Sequence of chain 1.A:
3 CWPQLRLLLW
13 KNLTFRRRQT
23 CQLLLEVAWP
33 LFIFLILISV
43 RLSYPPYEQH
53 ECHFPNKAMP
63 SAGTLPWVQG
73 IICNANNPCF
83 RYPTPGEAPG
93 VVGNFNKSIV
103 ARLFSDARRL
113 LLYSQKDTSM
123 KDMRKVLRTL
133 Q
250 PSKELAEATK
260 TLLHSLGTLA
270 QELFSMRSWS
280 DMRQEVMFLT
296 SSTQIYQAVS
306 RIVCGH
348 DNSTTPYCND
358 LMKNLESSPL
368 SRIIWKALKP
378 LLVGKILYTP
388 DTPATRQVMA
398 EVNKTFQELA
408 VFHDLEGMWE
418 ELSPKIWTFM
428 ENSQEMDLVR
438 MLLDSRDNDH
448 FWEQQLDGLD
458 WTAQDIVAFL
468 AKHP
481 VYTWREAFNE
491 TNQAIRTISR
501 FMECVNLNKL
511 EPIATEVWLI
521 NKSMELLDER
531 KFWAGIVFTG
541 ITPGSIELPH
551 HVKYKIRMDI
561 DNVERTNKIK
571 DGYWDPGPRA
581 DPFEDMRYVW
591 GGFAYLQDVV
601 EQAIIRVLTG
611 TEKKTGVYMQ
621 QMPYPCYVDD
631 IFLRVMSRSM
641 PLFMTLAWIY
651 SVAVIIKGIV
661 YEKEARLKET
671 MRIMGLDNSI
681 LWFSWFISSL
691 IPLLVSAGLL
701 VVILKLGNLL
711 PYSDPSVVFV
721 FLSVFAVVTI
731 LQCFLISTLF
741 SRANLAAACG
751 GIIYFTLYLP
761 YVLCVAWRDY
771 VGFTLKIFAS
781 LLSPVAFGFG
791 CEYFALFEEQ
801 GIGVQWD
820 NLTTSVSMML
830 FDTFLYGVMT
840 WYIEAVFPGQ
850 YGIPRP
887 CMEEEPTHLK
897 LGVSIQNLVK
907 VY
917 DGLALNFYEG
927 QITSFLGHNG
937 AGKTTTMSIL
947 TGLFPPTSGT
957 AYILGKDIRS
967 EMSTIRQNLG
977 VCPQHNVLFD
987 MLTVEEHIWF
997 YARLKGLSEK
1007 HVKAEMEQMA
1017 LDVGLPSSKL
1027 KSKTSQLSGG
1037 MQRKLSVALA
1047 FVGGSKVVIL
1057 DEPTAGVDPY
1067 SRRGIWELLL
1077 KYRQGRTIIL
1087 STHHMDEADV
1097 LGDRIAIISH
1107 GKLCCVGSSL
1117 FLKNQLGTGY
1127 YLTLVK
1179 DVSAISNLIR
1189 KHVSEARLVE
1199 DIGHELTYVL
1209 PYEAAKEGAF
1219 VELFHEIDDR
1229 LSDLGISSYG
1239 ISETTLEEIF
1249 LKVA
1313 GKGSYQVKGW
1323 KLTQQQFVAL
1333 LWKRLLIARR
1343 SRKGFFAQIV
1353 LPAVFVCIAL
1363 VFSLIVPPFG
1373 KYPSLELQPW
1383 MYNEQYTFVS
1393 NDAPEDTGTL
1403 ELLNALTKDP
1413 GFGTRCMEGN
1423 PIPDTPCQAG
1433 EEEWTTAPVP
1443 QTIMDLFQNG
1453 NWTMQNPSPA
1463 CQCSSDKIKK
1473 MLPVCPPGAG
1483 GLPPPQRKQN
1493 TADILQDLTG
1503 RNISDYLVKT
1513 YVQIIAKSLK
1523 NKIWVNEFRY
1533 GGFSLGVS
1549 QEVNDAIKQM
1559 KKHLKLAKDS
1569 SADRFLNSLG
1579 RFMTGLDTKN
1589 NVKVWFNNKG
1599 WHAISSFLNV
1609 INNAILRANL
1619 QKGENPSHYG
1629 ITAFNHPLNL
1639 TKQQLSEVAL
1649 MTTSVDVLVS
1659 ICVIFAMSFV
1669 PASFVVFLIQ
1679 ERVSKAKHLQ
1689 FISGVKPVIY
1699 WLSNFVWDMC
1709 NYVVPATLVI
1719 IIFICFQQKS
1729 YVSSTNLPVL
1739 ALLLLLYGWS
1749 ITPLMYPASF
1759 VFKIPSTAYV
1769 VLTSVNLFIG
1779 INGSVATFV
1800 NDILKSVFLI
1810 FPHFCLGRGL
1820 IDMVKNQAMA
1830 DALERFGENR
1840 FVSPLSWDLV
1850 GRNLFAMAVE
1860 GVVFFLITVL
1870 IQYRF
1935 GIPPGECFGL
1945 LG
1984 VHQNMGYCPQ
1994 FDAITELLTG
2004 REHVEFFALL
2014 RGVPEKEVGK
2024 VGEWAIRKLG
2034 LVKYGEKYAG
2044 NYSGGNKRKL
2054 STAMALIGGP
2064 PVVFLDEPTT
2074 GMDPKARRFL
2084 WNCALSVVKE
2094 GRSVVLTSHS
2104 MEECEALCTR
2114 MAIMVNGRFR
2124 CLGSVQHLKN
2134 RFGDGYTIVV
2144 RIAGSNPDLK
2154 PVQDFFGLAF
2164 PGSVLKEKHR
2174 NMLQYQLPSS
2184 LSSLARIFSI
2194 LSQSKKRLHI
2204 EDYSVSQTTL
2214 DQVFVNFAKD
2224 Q

This protein binds this small molecule.
Small molecule (SMILES): CC(=O)N[C@H]1[C@H](O[C@H]2[C@H](O)[C@@H](NC(C)=O)CO[C@@H]2CO)O[C@H](CO)[C@@H](O[C@@H]2O[C@H](CO[C@@H]3O[C@H](CO)[C@@H](O)[C@H](O)[C@@H]3O)[C@@H](O)[C@H](O[C@@H]3O[C@H](CO)[C@@H](O)[C@H](O)[C@@H]3O)[C@@H]2O)[C@@H]1O

Binding-site contacts:
Ligand atom C1 contacts residue MET1456 of chain 1.A at 4.2 Å (hydrophobic).
Ligand atom C1 contacts residue SER1506 of chain 1.A at 4.3 Å.
Ligand atom C5 contacts residue PRO85 of chain 1.A at 3.9 Å (hydrophobic).
Ligand atom C2 contacts residue MET1456 of chain 1.A at 4.0 Å (hydrophobic).
Ligand atom O5 contacts residue ASN1458 of chain 1.A at 4.3 Å.
Ligand atom C8 contacts residue PRO91 of chain 1.A at 4.3 Å (hydrophobic).
Ligand atom O3 contacts residue GLN1457 of chain 1.A at 4.3 Å.
Ligand atom O6 contacts residue PRO1459 of chain 1.A at 4.3 Å.
Ligand atom C7 contacts residue ASN1504 of chain 1.A at 3.9 Å.
Ligand atom C6 contacts residue PRO85 of chain 1.A at 3.9 Å (hydrophobic).
Ligand atom C8 contacts residue MET1456 of chain 1.A at 3.7 Å (hydrophobic).
Ligand atom C1 contacts residue ASP1507 of chain 1.A at 4.2 Å.
Ligand atom C8 contacts residue ASN1458 of chain 1.A at 4.0 Å.
Ligand atom C3 contacts residue PRO85 of chain 1.A at 4.2 Å (hydrophobic).
Ligand atom O5 contacts residue PRO1459 of chain 1.A at 4.0 Å.
Ligand atom O6 contacts residue ASN1458 of chain 1.A at 4.5 Å.
Ligand atom O4 contacts residue PRO85 of chain 1.A at 3.4 Å.
Ligand atom C1 contacts residue ASN1504 of chain 1.A at 1.4 Å.
Ligand atom C4 contacts residue ASN1504 of chain 1.A at 4.2 Å.
Ligand atom C6 contacts residue TYR84 of chain 1.A at 3.2 Å (hydrophobic).
Ligand atom O3 contacts residue TYR84 of chain 1.A at 3.8 Å.
Ligand atom N2 contacts residue ASN1504 of chain 1.A at 2.9 Å (h-bond).
Ligand atom C2 contacts residue PRO85 of chain 1.A at 4.5 Å (hydrophobic).
Ligand atom O7 contacts residue ASN1504 of chain 1.A at 4.5 Å.
Ligand atom O7 contacts residue MET1456 of chain 1.A at 3.6 Å.
Ligand atom O5 contacts residue TYR84 of chain 1.A at 4.2 Å.
Ligand atom C7 contacts residue MET1456 of chain 1.A at 3.7 Å (hydrophobic).
Ligand atom C3 contacts residue ASN1504 of chain 1.A at 3.8 Å.
Ligand atom N2 contacts residue MET1456 of chain 1.A at 4.2 Å.
Ligand atom O7 contacts residue GLN1457 of chain 1.A at 3.5 Å.
Ligand atom O6 contacts residue PRO85 of chain 1.A at 3.4 Å (h-bond).
Ligand atom O5 contacts residue ASN1504 of chain 1.A at 2.4 Å (h-bond).
Ligand atom C4 contacts residue PRO85 of chain 1.A at 4.0 Å (hydrophobic).
Ligand atom O5 contacts residue ASP1507 of chain 1.A at 3.8 Å.
Ligand atom C5 contacts residue ASN1504 of chain 1.A at 3.7 Å.
Ligand atom O6 contacts residue TYR84 of chain 1.A at 3.8 Å.
Ligand atom C5 contacts residue TYR84 of chain 1.A at 3.8 Å (hydrophobic).
Ligand atom C2 contacts residue GLN1457 of chain 1.A at 4.5 Å.
Ligand atom C2 contacts residue ASN1504 of chain 1.A at 2.5 Å.
Ligand atom O6 contacts residue ASP1507 of chain 1.A at 3.9 Å.